Binding-site contacts:
Ligand atom C3 contacts residue LEU90 of chain 1.A at 4.2 Å (hydrophobic).
Ligand atom N contacts residue LEU90 of chain 1.A at 4.2 Å.
Ligand atom O contacts residue LEU90 of chain 1.A at 3.8 Å.
Ligand atom C1 contacts residue LYS91 of chain 1.A at 3.9 Å.
Ligand atom N contacts residue THR93 of chain 1.A at 3.6 Å.
Ligand atom C contacts residue LYS91 of chain 1.A at 3.6 Å.
Ligand atom O contacts residue THR93 of chain 1.A at 3.7 Å.
Ligand atom C1 contacts residue ILE97 of chain 1.A at 3.4 Å (hydrophobic).
Ligand atom N contacts residue ILE97 of chain 1.A at 4.0 Å.
Ligand atom C1 contacts residue PHE25 of chain 1.A at 4.3 Å (hydrophobic).
Ligand atom O contacts residue LYS91 of chain 1.A at 2.9 Å (salt-bridge).
Ligand atom C1 contacts residue THR93 of chain 1.A at 4.0 Å.
Ligand atom C2 contacts residue PHE25 of chain 1.A at 3.7 Å (hydrophobic).
Ligand atom C contacts residue THR93 of chain 1.A at 3.7 Å.
Ligand atom N1 contacts residue LEU90 of chain 1.A at 3.8 Å.
Ligand atom C2 contacts residue LEU90 of chain 1.A at 4.1 Å (hydrophobic).
Ligand atom C contacts residue LEU90 of chain 1.A at 3.9 Å (hydrophobic).
Ligand atom N contacts residue LYS91 of chain 1.A at 3.0 Å (salt-bridge).

Sequence of chain 1.A:
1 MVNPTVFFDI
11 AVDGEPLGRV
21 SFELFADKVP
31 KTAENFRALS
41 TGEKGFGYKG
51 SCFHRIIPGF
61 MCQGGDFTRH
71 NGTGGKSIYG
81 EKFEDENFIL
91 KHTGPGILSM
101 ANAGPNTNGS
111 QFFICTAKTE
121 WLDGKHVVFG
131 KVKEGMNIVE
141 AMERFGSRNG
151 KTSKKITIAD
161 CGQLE

The small molecule below binds the protein below.
Small molecule (SMILES): O=C1NCCCN1